Sequence of chain 1.K:
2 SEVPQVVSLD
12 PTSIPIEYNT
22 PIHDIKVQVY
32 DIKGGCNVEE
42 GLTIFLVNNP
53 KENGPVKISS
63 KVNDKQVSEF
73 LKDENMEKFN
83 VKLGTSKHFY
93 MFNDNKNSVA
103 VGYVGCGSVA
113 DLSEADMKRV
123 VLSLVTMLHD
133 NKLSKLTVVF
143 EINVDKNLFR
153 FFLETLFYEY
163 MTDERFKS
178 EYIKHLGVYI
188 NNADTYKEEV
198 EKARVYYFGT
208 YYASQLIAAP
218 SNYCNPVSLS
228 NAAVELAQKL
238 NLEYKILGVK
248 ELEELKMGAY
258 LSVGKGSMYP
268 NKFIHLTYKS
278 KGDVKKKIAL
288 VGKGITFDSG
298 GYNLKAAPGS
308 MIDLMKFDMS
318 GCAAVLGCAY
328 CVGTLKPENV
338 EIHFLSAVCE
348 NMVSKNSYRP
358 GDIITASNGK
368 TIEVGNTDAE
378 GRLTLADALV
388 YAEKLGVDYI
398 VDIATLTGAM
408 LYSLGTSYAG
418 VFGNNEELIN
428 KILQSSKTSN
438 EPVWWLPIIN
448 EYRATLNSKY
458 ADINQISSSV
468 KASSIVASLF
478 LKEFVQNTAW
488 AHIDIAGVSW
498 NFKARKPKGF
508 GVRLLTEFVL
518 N

Binding-site contacts:
Ligand atom OAC contacts residue GLU377 of chain 1.K at 2.7 Å (salt-bridge).
Ligand atom FAD contacts residue ALA493 of chain 1.K at 3.1 Å.
Ligand atom CAH contacts residue GLY405 of chain 1.K at 3.7 Å.
Ligand atom CAG contacts residue GLY405 of chain 1.K at 3.6 Å.
Ligand atom CAZ contacts residue GLY405 of chain 1.K at 3.4 Å.
Ligand atom FAD contacts residue PHE499 of chain 1.K at 3.5 Å.
Ligand atom NAR contacts residue LYS290 of chain 1.K at 3.3 Å (salt-bridge).
Ligand atom O contacts residue ASP295 of chain 1.K at 3.2 Å (salt-bridge).
Ligand atom OAC contacts residue ASP375 of chain 1.K at 3.5 Å (salt-bridge).
Ligand atom NAR contacts residue CO31 of chain 1.TC at 3.0 Å (h-bond).
Ligand atom FAD contacts residue LEU408 of chain 1.K at 3.7 Å.
Ligand atom OAC contacts residue LYS290 of chain 1.K at 2.7 Å (salt-bridge).
Ligand atom CAX contacts residue GLY405 of chain 1.K at 3.6 Å.
Ligand atom FAE contacts residue GLY306 of chain 1.K at 3.1 Å.
Ligand atom NAR contacts residue ASP375 of chain 1.K at 3.6 Å.
Ligand atom C contacts residue ZN1 of chain 1.UC at 2.9 Å.
Ligand atom OAC contacts residue ASP315 of chain 1.K at 3.3 Å (salt-bridge).
Ligand atom FAF contacts residue MET308 of chain 1.K at 3.7 Å.
Ligand atom CAN contacts residue ASN373 of chain 1.K at 3.5 Å.
Ligand atom C contacts residue ASP375 of chain 1.K at 3.5 Å.
Ligand atom OAB contacts residue THR404 of chain 1.K at 3.1 Å.
Ligand atom OAC contacts residue ASP295 of chain 1.K at 3.0 Å (salt-bridge).
Ligand atom OAC contacts residue ZN1 of chain 1.UC at 2.3 Å.
Ligand atom C contacts residue LEU403 of chain 1.K at 3.7 Å (hydrophobic).
Ligand atom O contacts residue LYS302 of chain 1.K at 2.7 Å (salt-bridge).
Ligand atom OAB contacts residue GLY405 of chain 1.K at 3.1 Å (h-bond).
Ligand atom CBA contacts residue LEU408 of chain 1.K at 3.6 Å (hydrophobic).
Ligand atom CAI contacts residue GLY405 of chain 1.K at 3.6 Å.
Ligand atom CAM contacts residue ASN373 of chain 1.K at 3.6 Å.
Ligand atom FAE contacts residue MET308 of chain 1.K at 3.0 Å.
Ligand atom NAR contacts residue ZN1 of chain 1.UC at 3.0 Å.
Ligand atom CAJ contacts residue GLY405 of chain 1.K at 3.4 Å.
Ligand atom OAC contacts residue CO31 of chain 1.TC at 3.0 Å (h-bond).
Ligand atom FAF contacts residue PHE499 of chain 1.K at 3.1 Å.
Ligand atom NAR contacts residue LEU403 of chain 1.K at 3.1 Å (h-bond).
Ligand atom FAF contacts residue LEU408 of chain 1.K at 3.7 Å.
Ligand atom O contacts residue ZN1 of chain 1.UC at 2.4 Å.
Ligand atom CA contacts residue LEU403 of chain 1.K at 3.2 Å (hydrophobic).
Ligand atom CAV contacts residue LEU408 of chain 1.K at 3.6 Å (hydrophobic).
Ligand atom O contacts residue ASP375 of chain 1.K at 3.1 Å (salt-bridge).

The small molecule below binds the protein below.
Small molecule (SMILES): O=C(N[C@@H](C(=O)NO)c1ccc(-c2cc(F)c(F)c(F)c2)cc1)C1CCCCC1